Sequence of chain 1.L:
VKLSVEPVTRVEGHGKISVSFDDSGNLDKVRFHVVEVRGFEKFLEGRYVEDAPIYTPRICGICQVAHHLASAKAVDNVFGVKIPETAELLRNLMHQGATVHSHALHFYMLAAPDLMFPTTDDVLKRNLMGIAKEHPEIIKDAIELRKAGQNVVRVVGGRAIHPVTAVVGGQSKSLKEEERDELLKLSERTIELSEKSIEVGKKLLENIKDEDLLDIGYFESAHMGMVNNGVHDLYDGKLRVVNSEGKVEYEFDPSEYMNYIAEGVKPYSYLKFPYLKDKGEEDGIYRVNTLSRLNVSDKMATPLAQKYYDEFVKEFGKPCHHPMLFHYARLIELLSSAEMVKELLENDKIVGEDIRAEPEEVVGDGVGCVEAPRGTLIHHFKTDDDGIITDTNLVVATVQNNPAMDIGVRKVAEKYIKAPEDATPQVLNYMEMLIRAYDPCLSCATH

Binding-site contacts:
Ligand atom N1 contacts residue ALA373 of chain 1.L at 3.8 Å.
Ligand atom C1 contacts residue CYS64 of chain 1.L at 2.8 Å (hydrophobic).
Ligand atom N1 contacts residue ARG375 of chain 1.L at 3.1 Å (salt-bridge).
Ligand atom C2 contacts residue ALA398 of chain 1.L at 3.8 Å (hydrophobic).
Ligand atom FE contacts residue CYS64 of chain 1.L at 2.2 Å.
Ligand atom C1 contacts residue ALA373 of chain 1.L at 3.8 Å (hydrophobic).
Ligand atom C1 contacts residue CYS445 of chain 1.L at 4.1 Å (hydrophobic).
Ligand atom O3 contacts residue VAL397 of chain 1.L at 3.4 Å.
Ligand atom NI contacts residue CYS61 of chain 1.L at 2.3 Å.
Ligand atom NI contacts residue CYS442 of chain 1.L at 2.2 Å.
Ligand atom C2 contacts residue THR399 of chain 1.L at 4.1 Å.
Ligand atom C3 contacts residue HIS68 of chain 1.L at 3.5 Å.
Ligand atom NI contacts residue CYS64 of chain 1.L at 2.3 Å.
Ligand atom C1 contacts residue ARG375 of chain 1.L at 3.6 Å.
Ligand atom O3 contacts residue LEU378 of chain 1.L at 3.2 Å.
Ligand atom C3 contacts residue CYS445 of chain 1.L at 3.1 Å (hydrophobic).
Ligand atom N2 contacts residue ALA398 of chain 1.L at 3.6 Å.
Ligand atom C3 contacts residue ALA398 of chain 1.L at 4.0 Å (hydrophobic).
Ligand atom N2 contacts residue CYS445 of chain 1.L at 3.5 Å.
Ligand atom O3 contacts residue ALA398 of chain 1.L at 3.9 Å.
Ligand atom C1 contacts residue PRO374 of chain 1.L at 4.2 Å (hydrophobic).
Ligand atom C3 contacts residue VAL397 of chain 1.L at 3.5 Å (hydrophobic).
Ligand atom C2 contacts residue ARG375 of chain 1.L at 3.7 Å.
Ligand atom NI contacts residue CYS445 of chain 1.L at 2.7 Å.
Ligand atom C2 contacts residue CYS445 of chain 1.L at 3.1 Å (hydrophobic).
Ligand atom N2 contacts residue THR399 of chain 1.L at 3.0 Å (h-bond).
Ligand atom C2 contacts residue CYS442 of chain 1.L at 3.5 Å (hydrophobic).
Ligand atom FE contacts residue CYS445 of chain 1.L at 2.3 Å.
Ligand atom C2 contacts residue CYS64 of chain 1.L at 3.9 Å (hydrophobic).
Ligand atom N2 contacts residue CYS442 of chain 1.L at 3.3 Å.
Ligand atom N2 contacts residue ARG375 of chain 1.L at 3.4 Å.
Ligand atom N1 contacts residue PRO374 of chain 1.L at 3.3 Å.
Ligand atom O3 contacts residue ALA373 of chain 1.L at 3.3 Å.
Ligand atom N1 contacts residue CYS64 of chain 1.L at 3.2 Å.
Ligand atom C3 contacts residue CYS64 of chain 1.L at 3.2 Å (hydrophobic).
Ligand atom O3 contacts residue CYS64 of chain 1.L at 4.2 Å.
Ligand atom O3 contacts residue CYS445 of chain 1.L at 4.0 Å.
Ligand atom C3 contacts residue ALA373 of chain 1.L at 3.5 Å (hydrophobic).
Ligand atom O3 contacts residue HIS68 of chain 1.L at 3.6 Å.
Ligand atom FE contacts residue HIS68 of chain 1.L at 4.0 Å.

This small molecule binds to this protein.
Small molecule (SMILES): N#C[Fe]([Ni])(C#N)C=O